This small molecule binds to this protein.
Small molecule (SMILES): CC(=O)N[C@H]1[C@H](O[C@H]2[C@H](O)[C@@H](NC(C)=O)CO[C@@H]2CO)O[C@H](CO)[C@@H](O)[C@@H]1O

Binding-site contacts:
Ligand atom C8 contacts residue VAL442 of chain 1.E at 4.5 Å (hydrophobic).
Ligand atom C7 contacts residue VAL442 of chain 1.E at 4.4 Å (hydrophobic).
Ligand atom O5 contacts residue ASN303 of chain 1.E at 2.5 Å (h-bond).
Ligand atom C2 contacts residue UNK51 of chain 1.H at 4.3 Å.
Ligand atom C7 contacts residue PRO301 of chain 1.E at 4.3 Å (hydrophobic).
Ligand atom C5 contacts residue ASN303 of chain 1.E at 3.8 Å.
Ligand atom C8 contacts residue UNK50 of chain 1.H at 4.1 Å.
Ligand atom O6 contacts residue UNK50 of chain 1.H at 4.4 Å.
Ligand atom C4 contacts residue ASN303 of chain 1.E at 4.4 Å.
Ligand atom N2 contacts residue ASN303 of chain 1.E at 2.9 Å (h-bond).
Ligand atom N2 contacts residue UNK51 of chain 1.H at 3.6 Å.
Ligand atom C8 contacts residue PRO301 of chain 1.E at 3.1 Å (hydrophobic).
Ligand atom N2 contacts residue UNK50 of chain 1.H at 4.5 Å.
Ligand atom C1 contacts residue ASN303 of chain 1.E at 1.5 Å.
Ligand atom C3 contacts residue ASN303 of chain 1.E at 3.9 Å.
Ligand atom C3 contacts residue UNK51 of chain 1.H at 3.8 Å.
Ligand atom C8 contacts residue ASN303 of chain 1.E at 4.4 Å.
Ligand atom C8 contacts residue UNK31 of chain 1.H at 3.2 Å.
Ligand atom C2 contacts residue ASN303 of chain 1.E at 2.5 Å.
Ligand atom C8 contacts residue ARG328 of chain 1.E at 4.1 Å.
Ligand atom N2 contacts residue VAL442 of chain 1.E at 3.9 Å.
Ligand atom O7 contacts residue UNK53 of chain 1.H at 4.3 Å.
Ligand atom O7 contacts residue ASN303 of chain 1.E at 3.1 Å (h-bond).
Ligand atom C8 contacts residue UNK30 of chain 1.H at 4.2 Å.
Ligand atom C2 contacts residue UNK53 of chain 1.H at 4.2 Å.
Ligand atom C1 contacts residue VAL442 of chain 1.E at 4.0 Å (hydrophobic).
Ligand atom C7 contacts residue UNK31 of chain 1.H at 4.1 Å.
Ligand atom C6 contacts residue UNK50 of chain 1.H at 3.6 Å.
Ligand atom C8 contacts residue UNK51 of chain 1.H at 4.0 Å.
Ligand atom O3 contacts residue UNK51 of chain 1.H at 3.7 Å.
Ligand atom C7 contacts residue ASN303 of chain 1.E at 3.2 Å.
Ligand atom C7 contacts residue UNK51 of chain 1.H at 4.0 Å.

Sequence of chain 1.E:
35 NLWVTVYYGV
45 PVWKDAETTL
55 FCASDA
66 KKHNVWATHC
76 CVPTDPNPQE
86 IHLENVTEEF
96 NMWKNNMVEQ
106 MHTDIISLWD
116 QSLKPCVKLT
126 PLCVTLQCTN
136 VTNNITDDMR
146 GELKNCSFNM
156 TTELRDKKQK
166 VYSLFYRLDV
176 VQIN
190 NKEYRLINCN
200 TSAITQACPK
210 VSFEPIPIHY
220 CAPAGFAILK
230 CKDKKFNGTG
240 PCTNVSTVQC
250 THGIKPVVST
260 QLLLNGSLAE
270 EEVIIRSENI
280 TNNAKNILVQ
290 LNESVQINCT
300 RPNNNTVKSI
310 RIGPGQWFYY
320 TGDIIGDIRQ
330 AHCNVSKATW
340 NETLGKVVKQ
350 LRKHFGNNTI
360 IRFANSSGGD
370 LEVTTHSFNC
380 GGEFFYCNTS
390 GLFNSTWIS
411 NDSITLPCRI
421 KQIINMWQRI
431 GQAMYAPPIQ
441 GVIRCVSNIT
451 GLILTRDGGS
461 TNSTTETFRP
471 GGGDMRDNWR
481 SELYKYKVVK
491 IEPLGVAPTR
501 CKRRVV

Sequence of chain 1.H:
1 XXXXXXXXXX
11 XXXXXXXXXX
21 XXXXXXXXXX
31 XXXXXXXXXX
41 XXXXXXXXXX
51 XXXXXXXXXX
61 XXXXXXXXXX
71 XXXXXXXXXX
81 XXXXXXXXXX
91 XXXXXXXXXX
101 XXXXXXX